Sequence of chain 1.A:
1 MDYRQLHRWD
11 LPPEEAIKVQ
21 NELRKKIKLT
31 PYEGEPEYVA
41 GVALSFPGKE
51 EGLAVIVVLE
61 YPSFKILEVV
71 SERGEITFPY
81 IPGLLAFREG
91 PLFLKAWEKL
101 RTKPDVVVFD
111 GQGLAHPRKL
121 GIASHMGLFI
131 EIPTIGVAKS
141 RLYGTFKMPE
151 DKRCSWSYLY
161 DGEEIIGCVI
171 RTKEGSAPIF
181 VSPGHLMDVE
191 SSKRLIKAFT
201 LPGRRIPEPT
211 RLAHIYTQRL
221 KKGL

This protein binds this small molecule.
Small molecule (SMILES): Cc1cn([C@H]2C[C@H](O[P](=O)(O)OC[C@H]3O[C@@H](n4cnc5c(N)ncnc54)C[C@@H]3O[P](=O)(O)OC[C@H]3O[C@@H](n4cnc5c(=O)nc(N)[nH]c54)C[C@@H]3O[P](=O)(O)OC[C@H]3O[C@@H](n4ccc(N)nc4=O)C[C@@H]3O)[C@@H](CO[P](=O)(O)O[C@H]3C[C@H](n4cnc5c(=O)nc(N)[nH]c54)O[C@@H]3CO)O2)c(=O)[nH]c1=O

Binding-site contacts:
Ligand atom C4' contacts residue ILE81 of chain 1.A at 4.3 Å (hydrophobic).
Ligand atom C3' contacts residue ILE17 of chain 1.A at 3.3 Å (hydrophobic).
Ligand atom O5' contacts residue PRO13 of chain 1.A at 4.4 Å.
Ligand atom P contacts residue ARG118 of chain 1.A at 3.8 Å.
Ligand atom OP1 contacts residue ILE17 of chain 1.A at 3.8 Å.
Ligand atom O3' contacts residue ARG118 of chain 1.A at 3.6 Å (salt-bridge).
Ligand atom N2 contacts residue PRO82 of chain 1.A at 4.0 Å.
Ligand atom C5' contacts residue ILE17 of chain 1.A at 3.2 Å (hydrophobic).
Ligand atom O5' contacts residue ARG118 of chain 1.A at 4.1 Å.
Ligand atom OP1 contacts residue ARG118 of chain 1.A at 3.0 Å (salt-bridge).
Ligand atom O5' contacts residue ILE81 of chain 1.A at 4.3 Å.
Ligand atom N2 contacts residue ILE81 of chain 1.A at 4.3 Å.
Ligand atom C4' contacts residue PRO13 of chain 1.A at 4.1 Å (hydrophobic).
Ligand atom O3' contacts residue ILE17 of chain 1.A at 3.5 Å.
Ligand atom C2 contacts residue PRO82 of chain 1.A at 4.3 Å (hydrophobic).
Ligand atom P contacts residue ILE17 of chain 1.A at 4.3 Å.
Ligand atom OP1 contacts residue PRO13 of chain 1.A at 4.3 Å.
Ligand atom N3 contacts residue ILE81 of chain 1.A at 3.7 Å.
Ligand atom C4 contacts residue ILE81 of chain 1.A at 4.4 Å (hydrophobic).
Ligand atom O4' contacts residue ILE81 of chain 1.A at 4.0 Å.
Ligand atom OP1 contacts residue GLU14 of chain 1.A at 4.1 Å.
Ligand atom C5' contacts residue PRO13 of chain 1.A at 4.5 Å (hydrophobic).
Ligand atom C2 contacts residue ILE81 of chain 1.A at 4.2 Å (hydrophobic).
Ligand atom O3' contacts residue PRO13 of chain 1.A at 3.6 Å.
Ligand atom OP1 contacts residue ILE17 of chain 1.A at 4.2 Å.
Ligand atom C1' contacts residue ILE81 of chain 1.A at 4.5 Å (hydrophobic).
Ligand atom C4' contacts residue ILE17 of chain 1.A at 3.3 Å (hydrophobic).
Ligand atom O5' contacts residue ILE17 of chain 1.A at 4.2 Å.
Ligand atom C3' contacts residue PRO13 of chain 1.A at 4.4 Å (hydrophobic).